Sequence of chain 8.T:
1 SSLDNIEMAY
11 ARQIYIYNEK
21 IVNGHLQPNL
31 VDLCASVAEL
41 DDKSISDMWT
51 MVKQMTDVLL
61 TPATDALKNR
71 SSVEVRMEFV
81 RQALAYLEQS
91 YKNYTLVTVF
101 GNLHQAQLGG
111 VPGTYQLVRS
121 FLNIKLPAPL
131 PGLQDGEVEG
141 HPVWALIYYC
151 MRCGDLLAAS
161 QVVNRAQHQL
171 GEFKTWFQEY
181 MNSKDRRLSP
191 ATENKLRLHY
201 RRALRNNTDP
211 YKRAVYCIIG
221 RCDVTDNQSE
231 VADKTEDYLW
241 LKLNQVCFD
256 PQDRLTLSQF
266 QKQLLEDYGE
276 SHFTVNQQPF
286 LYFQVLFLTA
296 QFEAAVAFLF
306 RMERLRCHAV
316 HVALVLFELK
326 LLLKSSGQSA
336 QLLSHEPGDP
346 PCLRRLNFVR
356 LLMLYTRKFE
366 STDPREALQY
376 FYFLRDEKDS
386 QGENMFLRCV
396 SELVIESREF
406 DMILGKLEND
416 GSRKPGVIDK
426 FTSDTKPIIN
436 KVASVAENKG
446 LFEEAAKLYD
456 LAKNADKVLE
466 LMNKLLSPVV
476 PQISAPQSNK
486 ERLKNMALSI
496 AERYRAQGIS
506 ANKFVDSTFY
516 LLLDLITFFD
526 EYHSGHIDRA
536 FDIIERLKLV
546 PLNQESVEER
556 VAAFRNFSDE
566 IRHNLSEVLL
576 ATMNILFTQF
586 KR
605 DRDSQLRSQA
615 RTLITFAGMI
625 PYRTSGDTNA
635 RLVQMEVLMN

Binding-site contacts:
Ligand atom CG contacts residue ASP233 of chain 8.T at 3.0 Å.
Ligand atom N contacts residue TYR273 of chain 8.T at 3.9 Å.
Ligand atom O contacts residue THR235 of chain 8.T at 3.1 Å (h-bond).
Ligand atom CA contacts residue ASN227 of chain 8.T at 3.7 Å.
Ligand atom O contacts residue LEU286 of chain 8.T at 3.2 Å.
Ligand atom C contacts residue TYR94 of chain 8.T at 4.0 Å (hydrophobic).
Ligand atom C contacts residue ASN281 of chain 8.T at 3.8 Å.
Ligand atom C contacts residue ASN227 of chain 8.T at 3.5 Å.
Ligand atom CG1 contacts residue TYR94 of chain 8.T at 3.8 Å (hydrophobic).
Ligand atom N contacts residue THR235 of chain 8.T at 3.5 Å (h-bond).
Ligand atom CG1 contacts residue VAL280 of chain 8.T at 4.0 Å (hydrophobic).
Ligand atom O contacts residue ASN281 of chain 8.T at 2.6 Å (h-bond).
Ligand atom CB contacts residue HIS277 of chain 8.T at 3.7 Å.
Ligand atom C contacts residue LEU286 of chain 8.T at 3.8 Å (hydrophobic).
Ligand atom CG2 contacts residue HIS277 of chain 8.T at 3.3 Å.
Ligand atom O contacts residue LYS234 of chain 8.T at 3.6 Å.
Ligand atom C contacts residue THR235 of chain 8.T at 3.6 Å.
Ligand atom C contacts residue THR235 of chain 8.T at 3.6 Å.
Ligand atom CG contacts residue TYR273 of chain 8.T at 3.6 Å (hydrophobic).
Ligand atom CG2 contacts residue LEU286 of chain 8.T at 3.7 Å (hydrophobic).
Ligand atom O contacts residue ASN227 of chain 8.T at 3.6 Å.
Ligand atom CG2 contacts residue ASN281 of chain 8.T at 3.6 Å.
Ligand atom N contacts residue THR235 of chain 8.T at 3.9 Å.
Ligand atom CG2 contacts residue GLU236 of chain 8.T at 3.3 Å.
Ligand atom CA contacts residue THR235 of chain 8.T at 3.6 Å.
Ligand atom O contacts residue HIS277 of chain 8.T at 3.4 Å.
Ligand atom CG contacts residue HIS277 of chain 8.T at 3.8 Å.
Ligand atom C contacts residue THR235 of chain 8.T at 3.6 Å.
Ligand atom CD1 contacts residue TYR94 of chain 8.T at 3.5 Å (hydrophobic).
Ligand atom CB contacts residue LEU286 of chain 8.T at 3.9 Å (hydrophobic).
Ligand atom CG contacts residue LYS234 of chain 8.T at 3.3 Å.
Ligand atom CD contacts residue TYR273 of chain 8.T at 3.3 Å (hydrophobic).
Ligand atom CB contacts residue TYR238 of chain 8.T at 3.6 Å (hydrophobic).
Ligand atom O contacts residue TYR94 of chain 8.T at 2.9 Å.
Ligand atom N contacts residue ASN227 of chain 8.T at 3.0 Å (h-bond).
Ligand atom CG2 contacts residue PHE278 of chain 8.T at 3.7 Å (hydrophobic).
Ligand atom O contacts residue THR235 of chain 8.T at 3.0 Å (h-bond).
Ligand atom CB contacts residue ASP233 of chain 8.T at 3.0 Å.
Ligand atom CD1 contacts residue TYR91 of chain 8.T at 3.9 Å (hydrophobic).
Ligand atom CD contacts residue HIS277 of chain 8.T at 3.9 Å.

This protein binds this small molecule.
Small molecule (SMILES): CC[C@H](C)[C@H](NC(=O)[C@H](CO)NC(=O)[C@H](CCCN=C(N)N)NC(=O)[C@@H](NC(=O)[C@@H]1CCCN1C(=O)[C@@H]1CCCN1C(=O)[C@H](C)N)C(C)C)C(=O)N[C@H](C=O)Cc1ccc(O)cc1